Sequence of chain 1.C:
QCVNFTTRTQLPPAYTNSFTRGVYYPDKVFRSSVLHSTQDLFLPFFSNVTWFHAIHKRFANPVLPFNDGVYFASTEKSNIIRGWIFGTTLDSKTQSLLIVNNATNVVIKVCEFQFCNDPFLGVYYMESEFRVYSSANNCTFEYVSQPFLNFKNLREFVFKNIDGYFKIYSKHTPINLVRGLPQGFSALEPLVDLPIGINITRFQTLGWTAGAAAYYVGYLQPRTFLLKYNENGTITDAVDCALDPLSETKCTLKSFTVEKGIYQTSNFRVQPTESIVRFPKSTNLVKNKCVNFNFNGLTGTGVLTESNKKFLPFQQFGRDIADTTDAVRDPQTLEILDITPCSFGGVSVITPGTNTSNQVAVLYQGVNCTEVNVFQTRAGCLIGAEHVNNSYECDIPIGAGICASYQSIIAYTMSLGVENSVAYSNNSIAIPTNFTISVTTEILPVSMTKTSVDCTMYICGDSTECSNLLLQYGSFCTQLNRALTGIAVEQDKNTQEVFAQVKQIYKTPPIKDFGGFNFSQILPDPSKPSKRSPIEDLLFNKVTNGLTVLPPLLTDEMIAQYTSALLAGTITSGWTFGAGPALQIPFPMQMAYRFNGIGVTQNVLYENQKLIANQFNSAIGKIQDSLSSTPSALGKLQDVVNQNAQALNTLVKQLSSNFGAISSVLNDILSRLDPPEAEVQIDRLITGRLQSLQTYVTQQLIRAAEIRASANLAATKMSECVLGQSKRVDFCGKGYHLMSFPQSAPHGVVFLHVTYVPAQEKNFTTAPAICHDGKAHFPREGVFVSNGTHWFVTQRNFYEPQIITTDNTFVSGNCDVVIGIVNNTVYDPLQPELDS

The protein below binds the small molecule below.
Small molecule (SMILES): CC(=O)N[C@H]1[C@H](O[C@H]2[C@H](O)[C@@H](NC(C)=O)CO[C@@H]2CO)O[C@H](CO)[C@@H](O)[C@@H]1O

Binding-site contacts:
Ligand atom C5 contacts residue LEU922 of chain 1.C at 3.8 Å (hydrophobic).
Ligand atom O7 contacts residue GLN1071 of chain 1.C at 3.4 Å (h-bond).
Ligand atom C8 contacts residue GLN926 of chain 1.C at 4.3 Å.
Ligand atom O4 contacts residue LEU922 of chain 1.C at 3.8 Å.
Ligand atom C3 contacts residue ASN717 of chain 1.C at 3.8 Å.
Ligand atom O6 contacts residue LEU922 of chain 1.C at 3.7 Å.
Ligand atom O5 contacts residue GLN926 of chain 1.C at 4.4 Å.
Ligand atom C2 contacts residue ASN717 of chain 1.C at 2.5 Å.
Ligand atom C1 contacts residue LEU922 of chain 1.C at 4.3 Å (hydrophobic).
Ligand atom C1 contacts residue ASN717 of chain 1.C at 1.4 Å.
Ligand atom C8 contacts residue ASN717 of chain 1.C at 4.4 Å.
Ligand atom C7 contacts residue GLN1071 of chain 1.C at 4.4 Å.
Ligand atom C1 contacts residue GLN1071 of chain 1.C at 3.5 Å.
Ligand atom C6 contacts residue LEU922 of chain 1.C at 4.2 Å (hydrophobic).
Ligand atom C8 contacts residue LEU922 of chain 1.C at 4.1 Å (hydrophobic).
Ligand atom C5 contacts residue ASN717 of chain 1.C at 3.6 Å.
Ligand atom C7 contacts residue LEU922 of chain 1.C at 3.8 Å (hydrophobic).
Ligand atom O5 contacts residue ASN717 of chain 1.C at 2.3 Å (h-bond).
Ligand atom C4 contacts residue ASN717 of chain 1.C at 4.2 Å.
Ligand atom C6 contacts residue GLN926 of chain 1.C at 3.7 Å.
Ligand atom O5 contacts residue GLN1071 of chain 1.C at 3.5 Å (h-bond).
Ligand atom C7 contacts residue ASN717 of chain 1.C at 3.2 Å.
Ligand atom C4 contacts residue LEU922 of chain 1.C at 4.3 Å (hydrophobic).
Ligand atom O7 contacts residue ASN717 of chain 1.C at 3.2 Å (h-bond).
Ligand atom O6 contacts residue GLN926 of chain 1.C at 2.4 Å (h-bond).
Ligand atom C3 contacts residue LEU922 of chain 1.C at 4.3 Å (hydrophobic).
Ligand atom C2 contacts residue GLN1071 of chain 1.C at 3.9 Å.
Ligand atom O7 contacts residue LEU922 of chain 1.C at 3.4 Å.
Ligand atom N2 contacts residue ASN717 of chain 1.C at 2.9 Å (h-bond).
Ligand atom C5 contacts residue GLN926 of chain 1.C at 4.0 Å.